This protein binds this small molecule.
Small molecule (SMILES): CC(C)CCC[C@@H](C)[C@H]1CC[C@H]2[C@@H]3CC=C4C[C@@H](O)CC[C@]4(C)[C@H]3CC[C@]12C

Binding-site contacts:
Ligand atom C21 contacts residue TRP150 of chain 1.A at 3.7 Å (hydrophobic).
Ligand atom C26 contacts residue PHE101 of chain 1.A at 4.2 Å (hydrophobic).
Ligand atom C19 contacts residue LEU143 of chain 1.A at 3.5 Å (hydrophobic).
Ligand atom C4 contacts residue ASN68 of chain 1.A at 4.3 Å.
Ligand atom C2 contacts residue ILE64 of chain 1.A at 4.0 Å (hydrophobic).
Ligand atom C6 contacts residue ILE67 of chain 1.A at 3.8 Å (hydrophobic).
Ligand atom C11 contacts residue ASN68 of chain 1.A at 3.9 Å.
Ligand atom C12 contacts residue TRP150 of chain 1.A at 4.4 Å (hydrophobic).
Ligand atom C19 contacts residue ILE64 of chain 1.A at 4.0 Å (hydrophobic).
Ligand atom C13 contacts residue TRP150 of chain 1.A at 4.2 Å (hydrophobic).
Ligand atom C24 contacts residue TRP150 of chain 1.A at 4.4 Å (hydrophobic).
Ligand atom C19 contacts residue ASN68 of chain 1.A at 3.0 Å.
Ligand atom C19 contacts residue SER146 of chain 1.A at 4.1 Å.
Ligand atom C18 contacts residue ASN68 of chain 1.A at 3.7 Å.
Ligand atom C9 contacts residue ASN68 of chain 1.A at 4.4 Å.
Ligand atom C6 contacts residue ILE71 of chain 1.A at 3.6 Å (hydrophobic).
Ligand atom C2 contacts residue LEU143 of chain 1.A at 3.3 Å (hydrophobic).
Ligand atom C5 contacts residue ILE67 of chain 1.A at 4.0 Å (hydrophobic).
Ligand atom C22 contacts residue TRP150 of chain 1.A at 4.3 Å (hydrophobic).
Ligand atom C4 contacts residue ILE67 of chain 1.A at 3.5 Å (hydrophobic).
Ligand atom C27 contacts residue CYS154 of chain 1.A at 3.4 Å (hydrophobic).
Ligand atom C24 contacts residue LEU75 of chain 1.A at 3.7 Å (hydrophobic).
Ligand atom C20 contacts residue TRP150 of chain 1.A at 3.8 Å (hydrophobic).
Ligand atom C18 contacts residue TRP150 of chain 1.A at 3.0 Å (hydrophobic).
Ligand atom C23 contacts residue TRP150 of chain 1.A at 3.7 Å (hydrophobic).
Ligand atom C10 contacts residue LEU143 of chain 1.A at 4.0 Å (hydrophobic).
Ligand atom C3 contacts residue ILE64 of chain 1.A at 3.9 Å (hydrophobic).
Ligand atom C27 contacts residue TYR104 of chain 1.A at 3.9 Å (hydrophobic).
Ligand atom C15 contacts residue ILE71 of chain 1.A at 3.9 Å (hydrophobic).
Ligand atom C4 contacts residue ILE64 of chain 1.A at 4.3 Å (hydrophobic).
Ligand atom C11 contacts residue LEU143 of chain 1.A at 4.4 Å (hydrophobic).
Ligand atom C11 contacts residue ILE147 of chain 1.A at 4.2 Å (hydrophobic).
Ligand atom C8 contacts residue ILE71 of chain 1.A at 3.9 Å (hydrophobic).
Ligand atom C7 contacts residue ILE71 of chain 1.A at 3.4 Å (hydrophobic).
Ligand atom C25 contacts residue TRP150 of chain 1.A at 4.3 Å (hydrophobic).
Ligand atom C25 contacts residue LEU75 of chain 1.A at 4.2 Å (hydrophobic).
Ligand atom C26 contacts residue LEU105 of chain 1.A at 3.4 Å (hydrophobic).
Ligand atom C10 contacts residue ASN68 of chain 1.A at 4.2 Å.
Ligand atom O1 contacts residue ILE64 of chain 1.A at 2.8 Å.
Ligand atom C1 contacts residue LEU143 of chain 1.A at 3.3 Å (hydrophobic).

Sequence of chain 1.A:
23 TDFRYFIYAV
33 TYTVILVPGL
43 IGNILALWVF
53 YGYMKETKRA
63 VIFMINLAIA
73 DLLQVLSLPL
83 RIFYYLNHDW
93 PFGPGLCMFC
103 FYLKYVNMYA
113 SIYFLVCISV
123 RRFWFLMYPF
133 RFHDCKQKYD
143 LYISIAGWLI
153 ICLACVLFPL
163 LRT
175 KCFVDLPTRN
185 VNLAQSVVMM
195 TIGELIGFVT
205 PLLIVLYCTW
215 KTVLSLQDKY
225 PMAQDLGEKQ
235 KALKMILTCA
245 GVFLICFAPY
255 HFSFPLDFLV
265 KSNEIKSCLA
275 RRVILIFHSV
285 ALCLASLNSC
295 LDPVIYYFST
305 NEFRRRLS